Sequence of chain 1.E:
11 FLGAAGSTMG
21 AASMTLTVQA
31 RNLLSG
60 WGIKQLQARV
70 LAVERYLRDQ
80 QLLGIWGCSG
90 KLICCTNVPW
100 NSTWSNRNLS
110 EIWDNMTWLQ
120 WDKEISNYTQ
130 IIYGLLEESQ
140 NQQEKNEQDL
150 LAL

The protein below binds the small molecule below.
Small molecule (SMILES): CC(=O)N[C@@H]1[C@@H](O)[C@H](O)[C@@H](CO)O[C@H]1O

Binding-site contacts:
Ligand atom C2 contacts residue ASN100 of chain 1.E at 2.6 Å.
Ligand atom C5 contacts residue THR102 of chain 1.E at 3.8 Å.
Ligand atom C3 contacts residue ASN100 of chain 1.E at 3.9 Å.
Ligand atom N2 contacts residue ASN100 of chain 1.E at 2.9 Å (h-bond).
Ligand atom C4 contacts residue ASN100 of chain 1.E at 4.4 Å.
Ligand atom C8 contacts residue TRP99 of chain 1.E at 4.3 Å (hydrophobic).
Ligand atom O6 contacts residue THR102 of chain 1.E at 3.6 Å.
Ligand atom C6 contacts residue THR102 of chain 1.E at 4.3 Å.
Ligand atom C5 contacts residue ASN100 of chain 1.E at 3.8 Å.
Ligand atom O5 contacts residue ASN100 of chain 1.E at 2.5 Å (h-bond).
Ligand atom C1 contacts residue ASN100 of chain 1.E at 1.5 Å.
Ligand atom O7 contacts residue ASN100 of chain 1.E at 4.0 Å.
Ligand atom C1 contacts residue THR102 of chain 1.E at 3.1 Å.
Ligand atom C7 contacts residue ASN100 of chain 1.E at 3.8 Å.
Ligand atom O5 contacts residue THR102 of chain 1.E at 2.9 Å (h-bond).